Binding-site contacts:
Ligand atom C5 contacts residue GLY192 of chain 1.B at 4.5 Å.
Ligand atom O5 contacts residue GLY192 of chain 1.B at 4.2 Å.
Ligand atom O6 contacts residue GLU191 of chain 1.B at 4.4 Å.
Ligand atom C5 contacts residue ASN215 of chain 1.B at 3.6 Å.
Ligand atom C7 contacts residue ASN215 of chain 1.B at 4.1 Å.
Ligand atom N2 contacts residue ASN215 of chain 1.B at 3.0 Å (h-bond).
Ligand atom C3 contacts residue ASN215 of chain 1.B at 3.8 Å.
Ligand atom C2 contacts residue ASN215 of chain 1.B at 2.5 Å.
Ligand atom O5 contacts residue ASN215 of chain 1.B at 2.3 Å (h-bond).
Ligand atom C6 contacts residue GLU191 of chain 1.B at 4.3 Å.
Ligand atom C1 contacts residue ASN215 of chain 1.B at 1.4 Å.
Ligand atom C4 contacts residue ASN215 of chain 1.B at 4.2 Å.

Sequence of chain 1.B:
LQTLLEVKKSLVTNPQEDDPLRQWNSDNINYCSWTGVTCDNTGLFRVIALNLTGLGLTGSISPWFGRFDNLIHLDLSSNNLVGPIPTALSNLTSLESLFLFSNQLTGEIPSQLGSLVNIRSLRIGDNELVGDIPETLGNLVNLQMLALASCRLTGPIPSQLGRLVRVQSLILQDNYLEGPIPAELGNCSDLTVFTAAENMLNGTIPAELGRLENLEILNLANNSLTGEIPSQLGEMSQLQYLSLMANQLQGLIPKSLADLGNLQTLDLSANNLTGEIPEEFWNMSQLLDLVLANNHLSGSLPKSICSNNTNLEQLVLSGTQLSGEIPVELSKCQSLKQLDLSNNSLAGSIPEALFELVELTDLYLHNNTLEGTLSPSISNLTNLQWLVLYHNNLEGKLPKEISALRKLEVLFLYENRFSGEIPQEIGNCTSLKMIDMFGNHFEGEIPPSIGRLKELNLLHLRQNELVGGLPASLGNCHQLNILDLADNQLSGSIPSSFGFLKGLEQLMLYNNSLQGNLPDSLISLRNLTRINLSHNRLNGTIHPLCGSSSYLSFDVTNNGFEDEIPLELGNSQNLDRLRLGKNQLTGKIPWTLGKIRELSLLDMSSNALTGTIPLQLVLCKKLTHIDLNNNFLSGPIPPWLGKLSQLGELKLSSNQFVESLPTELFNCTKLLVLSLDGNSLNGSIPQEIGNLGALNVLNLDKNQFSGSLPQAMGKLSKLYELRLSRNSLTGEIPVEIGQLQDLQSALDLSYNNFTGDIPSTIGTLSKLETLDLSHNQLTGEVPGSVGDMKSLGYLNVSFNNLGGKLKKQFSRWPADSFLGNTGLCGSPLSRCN

A protein and the small-molecule ligand that binds it are described below.
Small molecule (SMILES): CC(=O)N[C@H]1[C@H](O[C@H]2[C@H](O)[C@@H](NC(C)=O)CO[C@@H]2CO)O[C@H](CO)[C@@H](O[C@@H]2O[C@H](CO)[C@@H](O)[C@H](O)[C@@H]2O)[C@@H]1O